This protein binds this small molecule.
Small molecule (SMILES): Nc1nc2c(ncn2[C@@H]2O[C@H](CO[P](=O)(O)OP(=O)(O)O)[C@@H](O[P](=O)(O)OP(=O)(O)O)[C@H]2O)c(=O)[nH]1

Sequence of chain 1.C:
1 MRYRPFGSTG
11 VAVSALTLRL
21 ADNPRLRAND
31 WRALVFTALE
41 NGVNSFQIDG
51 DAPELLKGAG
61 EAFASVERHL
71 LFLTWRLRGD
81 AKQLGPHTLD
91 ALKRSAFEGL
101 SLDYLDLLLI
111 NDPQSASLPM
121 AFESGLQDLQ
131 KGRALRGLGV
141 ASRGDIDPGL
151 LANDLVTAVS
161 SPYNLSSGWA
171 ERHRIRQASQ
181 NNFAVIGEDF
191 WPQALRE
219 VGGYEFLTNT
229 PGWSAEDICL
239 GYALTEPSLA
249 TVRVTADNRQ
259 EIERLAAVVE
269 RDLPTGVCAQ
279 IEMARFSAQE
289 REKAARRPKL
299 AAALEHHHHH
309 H

Binding-site contacts:
Ligand atom C6 contacts residue ARG78 of chain 1.C at 3.9 Å.
Ligand atom O2' contacts residue ARG143 of chain 1.C at 2.7 Å (salt-bridge).
Ligand atom N7 contacts residue ARG143 of chain 1.C at 3.6 Å.
Ligand atom N1 contacts residue GLU188 of chain 1.C at 3.1 Å (salt-bridge).
Ligand atom C5 contacts residue ARG76 of chain 1.C at 3.8 Å.
Ligand atom O6 contacts residue ARG78 of chain 1.C at 3.2 Å (salt-bridge).
Ligand atom C4' contacts residue ASP112 of chain 1.C at 3.6 Å.
Ligand atom N1 contacts residue ARG143 of chain 1.C at 3.6 Å (salt-bridge).
Ligand atom N3 contacts residue ALA141 of chain 1.C at 3.6 Å.
Ligand atom O6 contacts residue ARG76 of chain 1.C at 3.8 Å.
Ligand atom N7 contacts residue ASN111 of chain 1.C at 3.7 Å.
Ligand atom C1' contacts residue ALA141 of chain 1.C at 3.6 Å (hydrophobic).
Ligand atom C2' contacts residue ARG143 of chain 1.C at 3.5 Å.
Ligand atom C2 contacts residue SER142 of chain 1.C at 3.9 Å.
Ligand atom C5' contacts residue GLN114 of chain 1.C at 3.6 Å.
Ligand atom C1' contacts residue SER142 of chain 1.C at 3.7 Å.
Ligand atom C8 contacts residue ASN111 of chain 1.C at 3.6 Å.
Ligand atom N2 contacts residue ALA141 of chain 1.C at 3.8 Å.
Ligand atom N3 contacts residue ARG143 of chain 1.C at 3.8 Å.
Ligand atom O1C contacts residue ARG143 of chain 1.C at 3.2 Å (salt-bridge).
Ligand atom N2 contacts residue PRO162 of chain 1.C at 3.9 Å.
Ligand atom C4 contacts residue ARG143 of chain 1.C at 3.8 Å.
Ligand atom N3 contacts residue SER142 of chain 1.C at 3.3 Å (h-bond).
Ligand atom O4' contacts residue ASP112 of chain 1.C at 3.3 Å (salt-bridge).
Ligand atom C5 contacts residue ARG143 of chain 1.C at 3.5 Å.
Ligand atom C6 contacts residue ARG76 of chain 1.C at 3.7 Å.
Ligand atom N2 contacts residue GLU188 of chain 1.C at 2.7 Å (salt-bridge).
Ligand atom C6 contacts residue ARG143 of chain 1.C at 3.8 Å.
Ligand atom N2 contacts residue SER142 of chain 1.C at 3.5 Å (h-bond).
Ligand atom C5' contacts residue ASP112 of chain 1.C at 3.5 Å.
Ligand atom C2 contacts residue ARG143 of chain 1.C at 3.6 Å.
Ligand atom O2B contacts residue ARG143 of chain 1.C at 3.4 Å (salt-bridge).
Ligand atom O1D contacts residue GLN114 of chain 1.C at 2.6 Å (h-bond).
Ligand atom O2A contacts residue ASN111 of chain 1.C at 3.6 Å.
Ligand atom O2C contacts residue ARG143 of chain 1.C at 3.8 Å.
Ligand atom O2' contacts residue SER142 of chain 1.C at 3.1 Å.
Ligand atom C2' contacts residue SER142 of chain 1.C at 3.7 Å.
Ligand atom C2 contacts residue GLU188 of chain 1.C at 3.2 Å.
Ligand atom PD contacts residue GLN114 of chain 1.C at 3.9 Å.
Ligand atom C2 contacts residue ALA141 of chain 1.C at 3.8 Å (hydrophobic).